Binding-site contacts:
Ligand atom C10 contacts residue MET105 of chain 7.B at 3.7 Å (hydrophobic).
Ligand atom C5 contacts residue LEU73 of chain 7.B at 3.9 Å (hydrophobic).
Ligand atom CL contacts residue MET74 of chain 7.B at 3.6 Å.
Ligand atom C17 contacts residue PHE70 of chain 7.B at 3.7 Å (hydrophobic).
Ligand atom C20 contacts residue ALA37 of chain 7.B at 3.6 Å (hydrophobic).
Ligand atom N23 contacts residue PHE70 of chain 7.B at 3.9 Å.
Ligand atom N23 contacts residue SER39 of chain 7.B at 2.9 Å (h-bond).
Ligand atom C15 contacts residue PHE70 of chain 7.B at 3.8 Å (hydrophobic).
Ligand atom C15 contacts residue SER71 of chain 7.B at 3.8 Å.
Ligand atom C14 contacts residue PHE70 of chain 7.B at 3.8 Å (hydrophobic).
Ligand atom CL contacts residue PRO8 of chain 7.B at 3.8 Å.
Ligand atom C13 contacts residue HIS138 of chain 2.B at 3.9 Å.
Ligand atom N6 contacts residue LEU73 of chain 7.B at 3.7 Å.
Ligand atom C19 contacts residue THR10 of chain 7.B at 3.7 Å.
Ligand atom C20 contacts residue THR10 of chain 7.B at 3.8 Å.
Ligand atom N9 contacts residue LEU73 of chain 7.B at 3.5 Å.
Ligand atom N6 contacts residue MET74 of chain 7.B at 4.0 Å.
Ligand atom C19 contacts residue ALA37 of chain 7.B at 3.6 Å (hydrophobic).
Ligand atom C17 contacts residue ALA37 of chain 7.B at 3.9 Å (hydrophobic).
Ligand atom C1 contacts residue LEU102 of chain 7.B at 3.7 Å (hydrophobic).
Ligand atom C16 contacts residue ALA37 of chain 7.B at 3.9 Å (hydrophobic).
Ligand atom C10 contacts residue VAL135 of chain 2.B at 3.8 Å (hydrophobic).
Ligand atom C8 contacts residue ASP72 of chain 7.B at 3.9 Å.
Ligand atom C2 contacts residue LEU102 of chain 7.B at 3.8 Å (hydrophobic).
Ligand atom C10 contacts residue ASN106 of chain 7.B at 3.8 Å.
Ligand atom N9 contacts residue MET74 of chain 7.B at 3.0 Å (h-bond).
Ligand atom C18 contacts residue ALA37 of chain 7.B at 3.7 Å (hydrophobic).
Ligand atom C15 contacts residue ALA37 of chain 7.B at 3.8 Å (hydrophobic).
Ligand atom N23 contacts residue PRO40 of chain 7.B at 3.8 Å.
Ligand atom CL contacts residue GLY9 of chain 7.B at 3.4 Å.
Ligand atom C13 contacts residue ASP72 of chain 7.B at 3.8 Å.
Ligand atom C8 contacts residue MET74 of chain 7.B at 3.9 Å (hydrophobic).
Ligand atom C10 contacts residue LEU102 of chain 7.B at 3.5 Å (hydrophobic).
Ligand atom C5 contacts residue MET74 of chain 7.B at 3.7 Å (hydrophobic).
Ligand atom N23 contacts residue ALA37 of chain 7.B at 3.7 Å.
Ligand atom C14 contacts residue SER71 of chain 7.B at 3.6 Å.
Ligand atom C14 contacts residue ASP72 of chain 7.B at 3.2 Å.
Ligand atom N23 contacts residue ALA38 of chain 7.B at 3.5 Å (h-bond).
Ligand atom N12 contacts residue ASP72 of chain 7.B at 3.0 Å (salt-bridge).
Ligand atom C21 contacts residue ALA37 of chain 7.B at 3.7 Å (hydrophobic).

Sequence of chain 7.B:
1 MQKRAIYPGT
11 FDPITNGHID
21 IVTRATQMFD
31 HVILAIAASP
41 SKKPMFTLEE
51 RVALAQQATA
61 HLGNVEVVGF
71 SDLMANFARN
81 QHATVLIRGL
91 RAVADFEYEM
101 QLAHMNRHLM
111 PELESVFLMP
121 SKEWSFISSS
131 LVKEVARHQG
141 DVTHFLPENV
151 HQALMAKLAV

Sequence of chain 2.B:
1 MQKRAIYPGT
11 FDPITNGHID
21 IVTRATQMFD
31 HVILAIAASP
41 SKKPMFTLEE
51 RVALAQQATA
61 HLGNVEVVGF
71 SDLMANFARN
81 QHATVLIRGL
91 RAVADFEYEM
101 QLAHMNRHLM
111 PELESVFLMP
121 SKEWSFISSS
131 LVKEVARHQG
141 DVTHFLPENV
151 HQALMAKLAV

The protein below binds the small molecule below.
Small molecule (SMILES): CC1=Nc2nc(N[C@H](CC#N)c3cccc(Cl)c3)nn2C(=O)C1